Binding-site contacts:
Ligand atom C5 contacts residue ASN338 of chain 1.I at 3.7 Å.
Ligand atom C3 contacts residue ASN338 of chain 1.I at 3.8 Å.
Ligand atom O5 contacts residue ASN338 of chain 1.I at 2.4 Å (h-bond).
Ligand atom C1 contacts residue ASN338 of chain 1.I at 1.4 Å.
Ligand atom C8 contacts residue ASN338 of chain 1.I at 4.3 Å.
Ligand atom C2 contacts residue ASN338 of chain 1.I at 2.5 Å.
Ligand atom C4 contacts residue ASN338 of chain 1.I at 4.2 Å.
Ligand atom C7 contacts residue ASN338 of chain 1.I at 3.9 Å.
Ligand atom O7 contacts residue ASN338 of chain 1.I at 4.4 Å.
Ligand atom N2 contacts residue ASN338 of chain 1.I at 3.0 Å (h-bond).

Sequence of chain 1.I:
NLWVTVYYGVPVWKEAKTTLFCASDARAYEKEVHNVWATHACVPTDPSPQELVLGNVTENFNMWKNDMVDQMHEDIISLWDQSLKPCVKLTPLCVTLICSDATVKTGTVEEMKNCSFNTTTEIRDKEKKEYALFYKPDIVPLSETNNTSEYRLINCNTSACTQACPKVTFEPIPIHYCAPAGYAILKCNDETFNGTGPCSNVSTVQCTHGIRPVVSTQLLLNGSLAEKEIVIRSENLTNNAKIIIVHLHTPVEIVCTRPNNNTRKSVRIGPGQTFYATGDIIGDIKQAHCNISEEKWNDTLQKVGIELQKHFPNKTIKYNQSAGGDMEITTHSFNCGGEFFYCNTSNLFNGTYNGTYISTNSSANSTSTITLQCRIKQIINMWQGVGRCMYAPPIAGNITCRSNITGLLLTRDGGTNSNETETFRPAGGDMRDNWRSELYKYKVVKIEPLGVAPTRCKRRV

The protein below binds the small molecule below.
Small molecule (SMILES): CC(=O)N[C@@H]1[C@@H](O)[C@H](O)[C@@H](CO)O[C@H]1O